A small-molecule ligand and the protein it binds are described below.
Small molecule (SMILES): CC(=O)N[C@H]1[C@H](O[C@H]2[C@H](O)[C@@H](NC(C)=O)CO[C@@H]2CO[C@@H]2O[C@@H](C)[C@@H](O)[C@@H](O)[C@@H]2O)O[C@H](CO)[C@@H](O)[C@@H]1O

Sequence of chain 2.B:
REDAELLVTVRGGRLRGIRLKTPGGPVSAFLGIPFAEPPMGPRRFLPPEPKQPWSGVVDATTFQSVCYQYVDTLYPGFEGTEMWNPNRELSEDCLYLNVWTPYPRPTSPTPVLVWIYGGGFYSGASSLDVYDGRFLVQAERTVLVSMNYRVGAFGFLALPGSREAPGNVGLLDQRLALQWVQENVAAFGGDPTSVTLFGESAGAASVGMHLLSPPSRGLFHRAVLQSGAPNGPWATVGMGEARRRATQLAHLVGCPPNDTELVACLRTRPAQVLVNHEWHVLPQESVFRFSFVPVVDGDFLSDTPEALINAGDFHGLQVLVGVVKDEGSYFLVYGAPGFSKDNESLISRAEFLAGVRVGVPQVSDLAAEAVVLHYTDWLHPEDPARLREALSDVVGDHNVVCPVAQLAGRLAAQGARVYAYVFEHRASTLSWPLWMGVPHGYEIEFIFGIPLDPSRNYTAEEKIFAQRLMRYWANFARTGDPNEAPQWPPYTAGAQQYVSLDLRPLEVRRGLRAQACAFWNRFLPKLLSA

Binding-site contacts:
Ligand atom C7 contacts residue PRO343 of chain 2.B at 4.2 Å (hydrophobic).
Ligand atom C8 contacts residue PRO343 of chain 2.B at 4.3 Å (hydrophobic).
Ligand atom O7 contacts residue PRO343 of chain 2.B at 3.3 Å.
Ligand atom O5 contacts residue SER346 of chain 2.B at 3.9 Å.
Ligand atom C7 contacts residue GLY344 of chain 2.B at 3.2 Å.
Ligand atom C6 contacts residue SER346 of chain 2.B at 4.0 Å.
Ligand atom O7 contacts residue ASN349 of chain 2.B at 3.7 Å.
Ligand atom C6 contacts residue ASN349 of chain 2.B at 4.1 Å.
Ligand atom C6 contacts residue ASP348 of chain 2.B at 4.0 Å.
Ligand atom C5 contacts residue GLY344 of chain 2.B at 4.2 Å.
Ligand atom C8 contacts residue ALA342 of chain 2.B at 4.1 Å (hydrophobic).
Ligand atom C8 contacts residue ASN349 of chain 2.B at 3.8 Å.
Ligand atom C3 contacts residue GLY344 of chain 2.B at 4.0 Å.
Ligand atom C5 contacts residue ASN349 of chain 2.B at 3.8 Å.
Ligand atom O5 contacts residue ASN349 of chain 2.B at 2.5 Å (h-bond).
Ligand atom O7 contacts residue GLY344 of chain 2.B at 2.3 Å (h-bond).
Ligand atom C2 contacts residue ASN349 of chain 2.B at 2.8 Å.
Ligand atom C8 contacts residue GLY344 of chain 2.B at 3.6 Å.
Ligand atom N2 contacts residue GLY344 of chain 2.B at 4.5 Å.
Ligand atom C1 contacts residue ASN349 of chain 2.B at 1.6 Å.
Ligand atom O4 contacts residue GLY344 of chain 2.B at 4.0 Å.
Ligand atom C4 contacts residue ASN349 of chain 2.B at 4.5 Å.
Ligand atom O7 contacts residue PHE345 of chain 2.B at 4.1 Å.
Ligand atom C6 contacts residue PHE345 of chain 2.B at 4.3 Å (hydrophobic).
Ligand atom C6 contacts residue SER346 of chain 2.B at 4.1 Å.
Ligand atom C8 contacts residue PHE345 of chain 2.B at 3.9 Å (hydrophobic).
Ligand atom C1 contacts residue GLY344 of chain 2.B at 4.3 Å.
Ligand atom N2 contacts residue ASN349 of chain 2.B at 3.1 Å (h-bond).
Ligand atom C5 contacts residue SER346 of chain 2.B at 4.1 Å.
Ligand atom O7 contacts residue GLU357 of chain 2.B at 4.5 Å.
Ligand atom O5 contacts residue SER346 of chain 2.B at 3.7 Å.
Ligand atom C3 contacts residue ASN349 of chain 2.B at 4.1 Å.
Ligand atom C5 contacts residue PHE345 of chain 2.B at 4.4 Å (hydrophobic).
Ligand atom C7 contacts residue ASN349 of chain 2.B at 3.3 Å.